Sequence of chain 1.C:
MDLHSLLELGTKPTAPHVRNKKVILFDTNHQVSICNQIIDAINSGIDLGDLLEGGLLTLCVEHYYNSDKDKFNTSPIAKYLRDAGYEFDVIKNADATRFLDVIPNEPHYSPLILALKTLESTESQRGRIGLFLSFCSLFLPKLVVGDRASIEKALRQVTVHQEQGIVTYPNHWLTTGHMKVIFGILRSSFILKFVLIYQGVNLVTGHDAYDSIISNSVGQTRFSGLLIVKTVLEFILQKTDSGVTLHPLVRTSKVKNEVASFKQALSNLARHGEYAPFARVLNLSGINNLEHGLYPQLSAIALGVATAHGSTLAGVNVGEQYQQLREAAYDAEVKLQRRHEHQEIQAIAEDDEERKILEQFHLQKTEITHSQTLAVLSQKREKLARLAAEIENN

Binding-site contacts:
Ligand atom C2' contacts residue THR312 of chain 1.C at 3.5 Å.
Ligand atom C1' contacts residue THR312 of chain 1.C at 3.5 Å.
Ligand atom C5' contacts residue GLU291 of chain 1.C at 3.7 Å.
Ligand atom C4' contacts residue THR312 of chain 1.C at 3.6 Å.
Ligand atom C2' contacts residue ASN317 of chain 1.C at 3.7 Å.
Ligand atom O3' contacts residue GLY225 of chain 1.C at 3.7 Å.
Ligand atom O2' contacts residue ASN317 of chain 1.C at 2.9 Å (h-bond).
Ligand atom N3 contacts residue LEU313 of chain 1.C at 3.7 Å.
Ligand atom C5 contacts residue ASN317 of chain 1.C at 3.6 Å.
Ligand atom C6 contacts residue ASN317 of chain 1.C at 3.5 Å.
Ligand atom C1' contacts residue VAL316 of chain 1.C at 3.8 Å (hydrophobic).
Ligand atom O2 contacts residue LEU313 of chain 1.C at 3.6 Å.
Ligand atom C6 contacts residue VAL316 of chain 1.C at 3.7 Å (hydrophobic).
Ligand atom O4 contacts residue LYS153 of chain 1.C at 3.7 Å.
Ligand atom O2' contacts residue VAL144 of chain 1.C at 3.3 Å (h-bond).
Ligand atom O2' contacts residue ARG280 of chain 1.C at 3.7 Å.
Ligand atom C4' contacts residue GLU291 of chain 1.C at 3.5 Å.
Ligand atom OP1 contacts residue GLY225 of chain 1.C at 3.8 Å.
Ligand atom O4' contacts residue VAL316 of chain 1.C at 3.3 Å.
Ligand atom O2' contacts residue VAL145 of chain 1.C at 3.8 Å.
Ligand atom O4' contacts residue THR312 of chain 1.C at 3.1 Å (h-bond).
Ligand atom C5 contacts residue LYS153 of chain 1.C at 3.8 Å.
Ligand atom OP1 contacts residue GLU291 of chain 1.C at 3.4 Å.
Ligand atom O2 contacts residue VAL145 of chain 1.C at 3.0 Å (h-bond).
Ligand atom O2 contacts residue ASN317 of chain 1.C at 3.7 Å.
Ligand atom N1 contacts residue VAL316 of chain 1.C at 3.8 Å.
Ligand atom O4 contacts residue LEU227 of chain 1.C at 3.7 Å.
Ligand atom O4' contacts residue GLY315 of chain 1.C at 3.7 Å.
Ligand atom OP2 contacts residue LYS142 of chain 1.C at 3.3 Å.
Ligand atom O2' contacts residue THR312 of chain 1.C at 2.9 Å (h-bond).
Ligand atom OP2 contacts residue HIS292 of chain 1.C at 2.6 Å (h-bond).
Ligand atom OP1 contacts residue HIS292 of chain 1.C at 3.5 Å (h-bond).
Ligand atom O2 contacts residue THR312 of chain 1.C at 3.0 Å (h-bond).
Ligand atom O4 contacts residue GLN220 of chain 1.C at 3.6 Å.
Ligand atom O3' contacts residue GLU291 of chain 1.C at 3.5 Å.
Ligand atom OP1 contacts residue LYS142 of chain 1.C at 3.5 Å.
Ligand atom OP1 contacts residue LEU227 of chain 1.C at 3.3 Å.
Ligand atom C2 contacts residue ASN317 of chain 1.C at 3.7 Å.
Ligand atom C4' contacts residue GLY315 of chain 1.C at 3.5 Å.
Ligand atom O2' contacts residue VAL316 of chain 1.C at 3.8 Å.

The protein below binds the small molecule below.
Small molecule (SMILES): O=c1ccn([C@@H]2O[C@H](CO[P](=O)(O)O[C@H]3[C@@H](O)[C@H](n4ccc(=O)[nH]c4=O)O[C@@H]3CO[P](=O)(O)O[C@H]3[C@@H](O)[C@H](n4ccc(=O)[nH]c4=O)O[C@@H]3CO[P](=O)(O)O[C@H]3[C@@H](O)[C@H](n4ccc(=O)[nH]c4=O)O[C@@H]3CO[P](=O)(O)O[C@H]3[C@@H](O)[C@H](n4ccc(=O)[nH]c4=O)O[C@@H]3CO[P](=O)(O)O[C@H]3[C@@H](O)[C@H](n4ccc(=O)[nH]c4=O)O[C@@H]3COP(=O)=O)[C@@H](O)[C@H]2O)c(=O)[nH]1